A small-molecule ligand and the protein it binds are described below.
Small molecule (SMILES): CC(=O)N[C@@H]1[C@@H](O)[C@H](O)[C@@H](CO)O[C@H]1O

Binding-site contacts:
Ligand atom C4 contacts residue ASN100 of chain 1.D at 4.2 Å.
Ligand atom C8 contacts residue SER102 of chain 1.D at 4.1 Å.
Ligand atom N2 contacts residue ASN100 of chain 1.D at 2.9 Å (h-bond).
Ligand atom C6 contacts residue ASN100 of chain 1.D at 4.3 Å.
Ligand atom C1 contacts residue SER102 of chain 1.D at 4.2 Å.
Ligand atom O5 contacts residue ASN100 of chain 1.D at 2.4 Å (h-bond).
Ligand atom N2 contacts residue SER102 of chain 1.D at 3.4 Å (h-bond).
Ligand atom C2 contacts residue ASN100 of chain 1.D at 2.5 Å.
Ligand atom C7 contacts residue SER102 of chain 1.D at 3.3 Å.
Ligand atom O7 contacts residue SER102 of chain 1.D at 3.3 Å (h-bond).
Ligand atom C5 contacts residue ASN100 of chain 1.D at 3.7 Å.
Ligand atom C8 contacts residue ILE130 of chain 1.D at 4.5 Å (hydrophobic).
Ligand atom C7 contacts residue ASN100 of chain 1.D at 4.1 Å.
Ligand atom C2 contacts residue SER102 of chain 1.D at 3.5 Å.
Ligand atom C3 contacts residue ASN100 of chain 1.D at 3.8 Å.
Ligand atom C8 contacts residue TRP103 of chain 1.D at 4.4 Å (hydrophobic).
Ligand atom O6 contacts residue ASN100 of chain 1.D at 3.6 Å.
Ligand atom C1 contacts residue ASN100 of chain 1.D at 1.4 Å.

Sequence of chain 1.D:
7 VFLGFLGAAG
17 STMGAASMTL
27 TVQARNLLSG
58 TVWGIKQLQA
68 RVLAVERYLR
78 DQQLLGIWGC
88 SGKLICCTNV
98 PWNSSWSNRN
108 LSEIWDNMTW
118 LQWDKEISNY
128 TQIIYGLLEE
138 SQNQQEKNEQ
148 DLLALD